Binding-site contacts:
Ligand atom C1L contacts residue HIS96 of chain 1.A at 4.0 Å.
Ligand atom O1H contacts residue TRP211 of chain 1.A at 3.9 Å.
Ligand atom O1I contacts residue ZN1 of chain 1.C at 3.7 Å.
Ligand atom S1B contacts residue THR201 of chain 1.A at 3.8 Å.
Ligand atom C1W contacts residue PHE133 of chain 1.A at 3.4 Å (hydrophobic).
Ligand atom C1V contacts residue LEU206 of chain 1.A at 4.0 Å (hydrophobic).
Ligand atom N1K contacts residue THR201 of chain 1.A at 3.3 Å (h-bond).
Ligand atom C1V contacts residue ALA137 of chain 1.A at 3.4 Å (hydrophobic).
Ligand atom S1B contacts residue HIS121 of chain 1.A at 3.8 Å.
Ligand atom C1S contacts residue ALA137 of chain 1.A at 4.0 Å (hydrophobic).
Ligand atom S1A contacts residue GLN94 of chain 1.A at 3.9 Å.
Ligand atom C1O contacts residue VAL123 of chain 1.A at 3.6 Å (hydrophobic).
Ligand atom O1I contacts residue THR201 of chain 1.A at 2.9 Å (h-bond).
Ligand atom C1D contacts residue HIS96 of chain 1.A at 3.9 Å.
Ligand atom N1K contacts residue ZN1 of chain 1.C at 1.4 Å.
Ligand atom C1O contacts residue LEU200 of chain 1.A at 3.2 Å (hydrophobic).
Ligand atom C1P contacts residue PRO204 of chain 1.A at 3.9 Å (hydrophobic).
Ligand atom S1B contacts residue ZN1 of chain 1.C at 2.8 Å.
Ligand atom C1N contacts residue VAL202 of chain 1.A at 3.0 Å (hydrophobic).
Ligand atom O1G contacts residue GLN94 of chain 1.A at 2.5 Å (h-bond).
Ligand atom C1E contacts residue ZN1 of chain 1.C at 3.9 Å.
Ligand atom CL1R contacts residue VAL134 of chain 1.A at 4.0 Å.
Ligand atom C1E contacts residue LEU200 of chain 1.A at 3.7 Å (hydrophobic).
Ligand atom O1I contacts residue TRP211 of chain 1.A at 3.8 Å.
Ligand atom C1S contacts residue LEU200 of chain 1.A at 3.9 Å (hydrophobic).
Ligand atom O1H contacts residue VAL145 of chain 1.A at 3.5 Å.
Ligand atom C1J contacts residue PRO204 of chain 1.A at 3.8 Å (hydrophobic).
Ligand atom O1I contacts residue LEU200 of chain 1.A at 3.5 Å.
Ligand atom O1H contacts residue HIS121 of chain 1.A at 3.6 Å (h-bond).
Ligand atom N1C contacts residue PHE133 of chain 1.A at 4.0 Å.
Ligand atom O1H contacts residue ZN1 of chain 1.C at 3.3 Å.
Ligand atom CL1R contacts residue HIS138 of chain 1.A at 3.6 Å.
Ligand atom N1K contacts residue HIS121 of chain 1.A at 3.1 Å (h-bond).
Ligand atom C1J contacts residue LEU200 of chain 1.A at 3.9 Å (hydrophobic).
Ligand atom N1K contacts residue HIS98 of chain 1.A at 3.3 Å (h-bond).
Ligand atom C1N contacts residue ZN1 of chain 1.C at 4.1 Å.
Ligand atom C1M contacts residue VAL202 of chain 1.A at 3.0 Å (hydrophobic).
Ligand atom C1L contacts residue LEU200 of chain 1.A at 3.6 Å (hydrophobic).
Ligand atom C1W contacts residue LEU200 of chain 1.A at 3.5 Å (hydrophobic).
Ligand atom O1H contacts residue VAL123 of chain 1.A at 3.7 Å.

Sequence of chain 1.A:
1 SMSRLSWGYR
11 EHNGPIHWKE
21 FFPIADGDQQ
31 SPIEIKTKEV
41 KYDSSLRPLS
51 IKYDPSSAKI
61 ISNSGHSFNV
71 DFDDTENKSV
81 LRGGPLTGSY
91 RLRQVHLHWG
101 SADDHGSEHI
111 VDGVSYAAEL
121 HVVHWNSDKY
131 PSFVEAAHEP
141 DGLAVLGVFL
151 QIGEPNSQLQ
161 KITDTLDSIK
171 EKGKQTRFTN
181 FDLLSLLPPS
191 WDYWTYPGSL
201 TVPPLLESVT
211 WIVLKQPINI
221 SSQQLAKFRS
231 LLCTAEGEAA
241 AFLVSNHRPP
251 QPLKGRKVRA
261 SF

This small molecule binds to this protein.
Small molecule (SMILES): CN(Cc1ccc(Cl)cc1)S(=O)(=O)c1ccc(S(N)(=O)=O)cc1